The protein below binds the small molecule below.
Small molecule (SMILES): O=c1ccn([C@@H]2O[C@H](CO[P](=O)(O)O[C@H]3[C@@H](O)[C@H](n4ccc(=O)[nH]c4=O)O[C@@H]3CO[P](=O)(O)O[C@H]3[C@@H](O)[C@H](n4ccc(=O)[nH]c4=O)O[C@@H]3CO[P](=O)(O)O[C@H]3[C@@H](O)[C@H](n4ccc(=O)[nH]c4=O)O[C@@H]3CO[P](=O)(O)O[C@H]3[C@@H](O)[C@H](n4ccc(=O)[nH]c4=O)O[C@@H]3CO[P](=O)(O)O[C@H]3[C@@H](O)[C@H](n4ccc(=O)[nH]c4=O)O[C@@H]3COP(=O)=O)[C@@H](O)[C@H]2O)c(=O)[nH]1

Sequence of chain 1.A:
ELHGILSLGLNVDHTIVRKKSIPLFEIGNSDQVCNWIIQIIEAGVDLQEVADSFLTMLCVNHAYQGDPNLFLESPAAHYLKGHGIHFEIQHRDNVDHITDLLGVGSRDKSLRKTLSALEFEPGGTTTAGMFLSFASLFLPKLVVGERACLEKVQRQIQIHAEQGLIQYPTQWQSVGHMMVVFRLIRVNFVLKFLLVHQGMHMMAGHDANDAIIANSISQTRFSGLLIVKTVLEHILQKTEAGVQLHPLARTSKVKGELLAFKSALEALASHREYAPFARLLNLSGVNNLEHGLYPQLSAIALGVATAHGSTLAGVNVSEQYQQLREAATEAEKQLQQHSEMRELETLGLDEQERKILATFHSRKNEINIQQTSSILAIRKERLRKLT

Binding-site contacts:
Ligand atom O2 contacts residue ASN316 of chain 1.A at 3.7 Å.
Ligand atom O2' contacts residue VAL143 of chain 1.A at 3.2 Å (h-bond).
Ligand atom C5 contacts residue ASN316 of chain 1.A at 3.4 Å.
Ligand atom C5' contacts residue ARG382 of chain 1.A at 3.5 Å.
Ligand atom OP1 contacts residue LYS141 of chain 1.A at 2.8 Å (salt-bridge).
Ligand atom OP2 contacts residue VAL144 of chain 1.A at 3.4 Å.
Ligand atom C6 contacts residue ASN316 of chain 1.A at 3.4 Å.
Ligand atom O2 contacts residue VAL144 of chain 1.A at 2.6 Å (h-bond).
Ligand atom C2' contacts residue THR311 of chain 1.A at 3.5 Å.
Ligand atom O2' contacts residue THR311 of chain 1.A at 2.6 Å (h-bond).
Ligand atom N1 contacts residue ASN316 of chain 1.A at 3.6 Å.
Ligand atom O4 contacts residue SER318 of chain 1.A at 3.6 Å (h-bond).
Ligand atom C2' contacts residue ASN316 of chain 1.A at 3.5 Å.
Ligand atom OP1 contacts residue LEU226 of chain 1.A at 3.1 Å (h-bond).
Ligand atom O4' contacts residue VAL315 of chain 1.A at 3.2 Å.
Ligand atom O4 contacts residue LYS229 of chain 1.A at 2.8 Å (salt-bridge).
Ligand atom OP1 contacts residue GLU290 of chain 1.A at 3.5 Å.
Ligand atom O2' contacts residue VAL144 of chain 1.A at 3.5 Å.
Ligand atom O3' contacts residue GLY224 of chain 1.A at 3.4 Å.
Ligand atom C5 contacts residue LYS152 of chain 1.A at 3.5 Å.
Ligand atom C4 contacts residue LYS152 of chain 1.A at 3.3 Å.
Ligand atom O2' contacts residue ASN316 of chain 1.A at 2.9 Å (h-bond).
Ligand atom O2 contacts residue THR311 of chain 1.A at 3.7 Å.
Ligand atom C4 contacts residue GLN219 of chain 1.A at 3.7 Å.
Ligand atom C3' contacts residue GLN219 of chain 1.A at 3.5 Å.
Ligand atom O4 contacts residue LEU226 of chain 1.A at 3.7 Å.
Ligand atom N1 contacts residue VAL315 of chain 1.A at 3.7 Å.
Ligand atom O4 contacts residue PRO140 of chain 1.A at 3.5 Å.
Ligand atom OP1 contacts residue LEU225 of chain 1.A at 3.6 Å (h-bond).
Ligand atom OP2 contacts residue LYS141 of chain 1.A at 2.9 Å (salt-bridge).
Ligand atom O4 contacts residue LYS152 of chain 1.A at 2.9 Å (salt-bridge).
Ligand atom N3 contacts residue GLN219 of chain 1.A at 3.3 Å (h-bond).
Ligand atom C1' contacts residue VAL315 of chain 1.A at 3.6 Å (hydrophobic).
Ligand atom OP1 contacts residue HIS291 of chain 1.A at 3.1 Å (h-bond).
Ligand atom O4 contacts residue VAL317 of chain 1.A at 3.7 Å.
Ligand atom OP2 contacts residue HIS291 of chain 1.A at 3.4 Å.
Ligand atom OP1 contacts residue GLY224 of chain 1.A at 3.3 Å.
Ligand atom O3' contacts residue GLU290 of chain 1.A at 3.0 Å (salt-bridge).
Ligand atom C1' contacts residue THR311 of chain 1.A at 3.5 Å.
Ligand atom C2 contacts residue VAL144 of chain 1.A at 3.7 Å (hydrophobic).